The protein below binds the small molecule below.
Small molecule (SMILES): C=CCC[C@H](O)CO

Sequence of chain 1.A:
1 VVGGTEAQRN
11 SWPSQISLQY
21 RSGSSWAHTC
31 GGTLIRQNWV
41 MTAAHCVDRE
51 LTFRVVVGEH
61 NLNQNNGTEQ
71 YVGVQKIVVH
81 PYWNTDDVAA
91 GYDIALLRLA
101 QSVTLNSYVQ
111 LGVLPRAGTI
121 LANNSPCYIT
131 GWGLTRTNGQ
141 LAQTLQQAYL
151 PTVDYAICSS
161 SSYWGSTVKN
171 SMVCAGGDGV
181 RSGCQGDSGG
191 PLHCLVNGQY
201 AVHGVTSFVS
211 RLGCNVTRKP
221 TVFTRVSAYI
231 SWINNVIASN

Binding-site contacts:
Ligand atom C1 contacts residue ASN63 of chain 1.A at 4.0 Å.
Ligand atom C6 contacts residue GLN19 of chain 1.A at 3.7 Å.
Ligand atom C4 contacts residue TRP26 of chain 1.A at 4.0 Å (hydrophobic).
Ligand atom C4 contacts residue HIS28 of chain 1.A at 4.2 Å.
Ligand atom C2 contacts residue HIS28 of chain 1.A at 4.0 Å.
Ligand atom O2 contacts residue LEU141 of chain 1.A at 4.1 Å.
Ligand atom C3 contacts residue HIS28 of chain 1.A at 4.2 Å.
Ligand atom C3 contacts residue TRP26 of chain 1.A at 3.7 Å (hydrophobic).
Ligand atom C6 contacts residue ARG54 of chain 1.A at 3.8 Å.
Ligand atom C4 contacts residue LEU62 of chain 1.A at 4.1 Å (hydrophobic).
Ligand atom C3 contacts residue ASN63 of chain 1.A at 4.4 Å.
Ligand atom C2 contacts residue ALA27 of chain 1.A at 4.5 Å (hydrophobic).
Ligand atom C5 contacts residue TRP26 of chain 1.A at 4.1 Å (hydrophobic).
Ligand atom O1 contacts residue ASN63 of chain 1.A at 3.2 Å (h-bond).
Ligand atom C3 contacts residue ALA27 of chain 1.A at 4.3 Å (hydrophobic).
Ligand atom O2 contacts residue HIS28 of chain 1.A at 2.8 Å (h-bond).
Ligand atom C5 contacts residue LEU62 of chain 1.A at 3.5 Å (hydrophobic).
Ligand atom C6 contacts residue TRP26 of chain 1.A at 3.5 Å (hydrophobic).
Ligand atom C4 contacts residue GLN19 of chain 1.A at 4.4 Å.
Ligand atom O2 contacts residue ALA27 of chain 1.A at 3.5 Å.
Ligand atom C6 contacts residue LEU62 of chain 1.A at 4.5 Å (hydrophobic).
Ligand atom C2 contacts residue LEU62 of chain 1.A at 4.5 Å (hydrophobic).
Ligand atom C5 contacts residue GLN19 of chain 1.A at 4.4 Å.